Binding-site contacts:
Ligand atom N10 contacts residue VAL499 of chain 2.A at 3.4 Å.
Ligand atom C11 contacts residue HIS525 of chain 2.A at 3.6 Å.
Ligand atom C5 contacts residue TYR384 of chain 2.A at 3.7 Å (hydrophobic).
Ligand atom O13 contacts residue PHE498 of chain 2.A at 3.1 Å (h-bond).
Ligand atom C11 contacts residue PHE498 of chain 2.A at 4.1 Å (hydrophobic).
Ligand atom C6 contacts residue TYR467 of chain 2.A at 4.1 Å (hydrophobic).
Ligand atom S8 contacts residue HIS525 of chain 2.A at 3.9 Å.
Ligand atom C5 contacts residue HIS525 of chain 2.A at 3.5 Å.
Ligand atom N10 contacts residue ASP497 of chain 2.A at 3.2 Å (salt-bridge).
Ligand atom C9 contacts residue VAL499 of chain 2.A at 3.6 Å (hydrophobic).
Ligand atom C11 contacts residue ASP497 of chain 2.A at 3.6 Å.
Ligand atom C1 contacts residue HIS525 of chain 2.A at 3.7 Å.
Ligand atom C12 contacts residue MET420 of chain 2.A at 3.7 Å (hydrophobic).
Ligand atom C3 contacts residue MET420 of chain 2.A at 3.8 Å (hydrophobic).
Ligand atom C6 contacts residue PHE268 of chain 2.A at 3.6 Å (hydrophobic).
Ligand atom O13 contacts residue ASP497 of chain 2.A at 3.3 Å (salt-bridge).
Ligand atom C6 contacts residue TYR384 of chain 2.A at 4.3 Å (hydrophobic).
Ligand atom O13 contacts residue HIS525 of chain 2.A at 3.8 Å.
Ligand atom C2 contacts residue MET420 of chain 2.A at 4.3 Å (hydrophobic).
Ligand atom C12 contacts residue HIS525 of chain 2.A at 4.3 Å.
Ligand atom C1 contacts residue MET420 of chain 2.A at 3.8 Å (hydrophobic).
Ligand atom C11 contacts residue VAL499 of chain 2.A at 4.0 Å (hydrophobic).
Ligand atom C6 contacts residue TRP526 of chain 2.A at 4.4 Å (hydrophobic).
Ligand atom C3 contacts residue HIS525 of chain 2.A at 3.6 Å.
Ligand atom C2 contacts residue HIS525 of chain 2.A at 3.7 Å.
Ligand atom C1 contacts residue TRP526 of chain 2.A at 3.7 Å (hydrophobic).
Ligand atom N10 contacts residue HIS525 of chain 2.A at 3.4 Å.
Ligand atom C7 contacts residue MET420 of chain 2.A at 4.2 Å (hydrophobic).
Ligand atom S8 contacts residue TRP526 of chain 2.A at 3.9 Å.
Ligand atom O13 contacts residue VAL499 of chain 2.A at 4.0 Å.
Ligand atom C9 contacts residue HIS525 of chain 2.A at 3.4 Å.
Ligand atom O13 contacts residue LYS496 of chain 2.A at 4.2 Å.
Ligand atom C9 contacts residue TYR384 of chain 2.A at 4.2 Å (hydrophobic).
Ligand atom C6 contacts residue HIS525 of chain 2.A at 4.3 Å.
Ligand atom C7 contacts residue ASP497 of chain 2.A at 4.2 Å.
Ligand atom C7 contacts residue VAL499 of chain 2.A at 3.8 Å (hydrophobic).
Ligand atom C5 contacts residue ASP336 of chain 2.A at 4.0 Å.
Ligand atom C7 contacts residue HIS525 of chain 2.A at 3.4 Å.
Ligand atom C3 contacts residue TRP526 of chain 2.A at 4.2 Å (hydrophobic).
Ligand atom S8 contacts residue MET420 of chain 2.A at 3.9 Å.

The protein below binds the small molecule below.
Small molecule (SMILES): Cc1ccc2c(c1)SCC(=O)N2

Sequence of chain 2.A:
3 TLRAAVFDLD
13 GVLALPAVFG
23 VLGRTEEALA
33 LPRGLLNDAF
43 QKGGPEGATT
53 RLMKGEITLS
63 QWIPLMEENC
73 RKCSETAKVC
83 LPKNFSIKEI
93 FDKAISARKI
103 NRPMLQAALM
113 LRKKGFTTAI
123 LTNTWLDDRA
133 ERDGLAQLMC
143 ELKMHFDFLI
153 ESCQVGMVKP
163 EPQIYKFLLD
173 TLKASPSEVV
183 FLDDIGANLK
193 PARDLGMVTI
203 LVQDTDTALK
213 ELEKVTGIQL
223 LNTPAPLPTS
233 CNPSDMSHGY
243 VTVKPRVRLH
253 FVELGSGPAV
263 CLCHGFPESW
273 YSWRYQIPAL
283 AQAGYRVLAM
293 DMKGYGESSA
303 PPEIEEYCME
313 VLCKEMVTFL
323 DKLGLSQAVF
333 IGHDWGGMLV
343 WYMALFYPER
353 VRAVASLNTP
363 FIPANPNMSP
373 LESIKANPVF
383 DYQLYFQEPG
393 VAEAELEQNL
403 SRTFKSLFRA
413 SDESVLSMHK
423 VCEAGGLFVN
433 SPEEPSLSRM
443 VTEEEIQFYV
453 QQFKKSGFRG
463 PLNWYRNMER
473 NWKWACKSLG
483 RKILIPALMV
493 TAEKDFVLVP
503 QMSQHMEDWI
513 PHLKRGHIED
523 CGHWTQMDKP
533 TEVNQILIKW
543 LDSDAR